Binding-site contacts:
Ligand atom C14 contacts residue THR105 of chain 1.A at 2.9 Å.
Ligand atom C26 contacts residue PHE69 of chain 1.A at 3.7 Å (hydrophobic).
Ligand atom C21 contacts residue LYS55 of chain 1.A at 3.7 Å.
Ligand atom C31 contacts residue MET101 of chain 1.A at 3.7 Å (hydrophobic).
Ligand atom O12 contacts residue LEU27 of chain 1.A at 3.7 Å.
Ligand atom C10 contacts residue MET164 of chain 1.A at 3.4 Å (hydrophobic).
Ligand atom C28 contacts residue GLU72 of chain 1.A at 3.4 Å.
Ligand atom C8 contacts residue GLU102 of chain 1.A at 3.2 Å.
Ligand atom C22 contacts residue MET101 of chain 1.A at 3.5 Å (hydrophobic).
Ligand atom N27 contacts residue LYS55 of chain 1.A at 3.2 Å (salt-bridge).
Ligand atom C8 contacts residue ALA53 of chain 1.A at 3.8 Å (hydrophobic).
Ligand atom C32 contacts residue MET101 of chain 1.A at 3.6 Å (hydrophobic).
Ligand atom N27 contacts residue SER31 of chain 1.A at 3.6 Å.
Ligand atom O11 contacts residue LEU27 of chain 1.A at 3.6 Å.
Ligand atom C1 contacts residue LEU27 of chain 1.A at 3.7 Å (hydrophobic).
Ligand atom C4 contacts residue MET164 of chain 1.A at 3.3 Å (hydrophobic).
Ligand atom C3 contacts residue MET104 of chain 1.A at 3.2 Å (hydrophobic).
Ligand atom N27 contacts residue PHE69 of chain 1.A at 3.3 Å.
Ligand atom C3 contacts residue LEU27 of chain 1.A at 3.8 Å (hydrophobic).
Ligand atom C13 contacts residue LEU27 of chain 1.A at 3.4 Å (hydrophobic).
Ligand atom C8 contacts residue MET104 of chain 1.A at 3.5 Å (hydrophobic).
Ligand atom N7 contacts residue MET104 of chain 1.A at 2.9 Å (h-bond).
Ligand atom C29 contacts residue GLU72 of chain 1.A at 3.5 Å.
Ligand atom C9 contacts residue MET164 of chain 1.A at 3.5 Å (hydrophobic).
Ligand atom CL24 contacts residue MET101 of chain 1.A at 3.2 Å.
Ligand atom C23 contacts residue VAL35 of chain 1.A at 3.8 Å (hydrophobic).
Ligand atom C31 contacts residue MET76 of chain 1.A at 3.8 Å (hydrophobic).
Ligand atom S25 contacts residue LYS55 of chain 1.A at 3.4 Å.
Ligand atom CL24 contacts residue ALA53 of chain 1.A at 3.6 Å.
Ligand atom C13 contacts residue THR105 of chain 1.A at 3.8 Å.
Ligand atom N7 contacts residue MET164 of chain 1.A at 3.5 Å.
Ligand atom C2 contacts residue LEU27 of chain 1.A at 3.5 Å (hydrophobic).
Ligand atom N33 contacts residue MET101 of chain 1.A at 3.2 Å.
Ligand atom C9 contacts residue ALA53 of chain 1.A at 3.8 Å (hydrophobic).
Ligand atom C8 contacts residue MET164 of chain 1.A at 3.6 Å (hydrophobic).
Ligand atom C28 contacts residue SER31 of chain 1.A at 3.6 Å.
Ligand atom CL24 contacts residue LYS55 of chain 1.A at 3.6 Å.
Ligand atom CL24 contacts residue VAL99 of chain 1.A at 3.4 Å.
Ligand atom N33 contacts residue VAL85 of chain 1.A at 3.5 Å.
Ligand atom C5 contacts residue MET164 of chain 1.A at 3.2 Å (hydrophobic).

The small molecule below binds the protein below.
Small molecule (SMILES): COc1cc2c(Nc3ccc(Sc4nccn4C)c(Cl)c3)c(C#N)cnc2cc1OCCCN(C)CCO

Sequence of chain 1.A:
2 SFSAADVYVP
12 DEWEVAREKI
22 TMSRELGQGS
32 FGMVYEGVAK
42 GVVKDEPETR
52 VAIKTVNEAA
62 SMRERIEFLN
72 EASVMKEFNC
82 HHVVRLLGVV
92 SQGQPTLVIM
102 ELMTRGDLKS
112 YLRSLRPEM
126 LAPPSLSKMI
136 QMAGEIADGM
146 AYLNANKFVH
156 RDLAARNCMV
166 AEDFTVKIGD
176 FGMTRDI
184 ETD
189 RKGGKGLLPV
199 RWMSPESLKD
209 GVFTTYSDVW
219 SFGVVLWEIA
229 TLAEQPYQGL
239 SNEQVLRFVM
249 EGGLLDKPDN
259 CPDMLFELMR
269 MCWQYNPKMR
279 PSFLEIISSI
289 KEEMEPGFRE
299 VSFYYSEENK